Sequence of chain 1.A:
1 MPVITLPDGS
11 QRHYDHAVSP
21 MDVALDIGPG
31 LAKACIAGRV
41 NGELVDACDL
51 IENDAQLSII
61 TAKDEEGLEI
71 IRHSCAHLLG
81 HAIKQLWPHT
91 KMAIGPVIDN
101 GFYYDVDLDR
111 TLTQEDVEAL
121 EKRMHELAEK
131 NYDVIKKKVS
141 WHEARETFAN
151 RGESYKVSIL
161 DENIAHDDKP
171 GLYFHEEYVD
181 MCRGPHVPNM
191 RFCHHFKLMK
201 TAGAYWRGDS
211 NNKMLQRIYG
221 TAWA

Binding-site contacts:
Ligand atom C2 contacts residue MET181 of chain 1.A at 3.6 Å (hydrophobic).
Ligand atom N8 contacts residue GLY95 of chain 1.A at 3.4 Å (h-bond).
Ligand atom N10 contacts residue HIS77 of chain 1.A at 2.8 Å (h-bond).
Ligand atom O1S contacts residue GLY95 of chain 1.A at 3.4 Å.
Ligand atom N6 contacts residue LYS169 of chain 1.A at 3.3 Å (salt-bridge).
Ligand atom N8 contacts residue HIS73 of chain 1.A at 3.1 Å (h-bond).
Ligand atom CB contacts residue HIS77 of chain 1.A at 3.3 Å.
Ligand atom C2 contacts residue GLY171 of chain 1.A at 3.7 Å.
Ligand atom C5 contacts residue ARG183 of chain 1.A at 3.4 Å.
Ligand atom O1S contacts residue PRO96 of chain 1.A at 3.3 Å.
Ligand atom N1 contacts residue GLY171 of chain 1.A at 3.0 Å (h-bond).
Ligand atom C8 contacts residue ARG183 of chain 1.A at 3.6 Å.
Ligand atom OG contacts residue GLY95 of chain 1.A at 2.5 Å (h-bond).
Ligand atom OG contacts residue HIS73 of chain 1.A at 3.3 Å.
Ligand atom OG contacts residue HIS77 of chain 1.A at 3.2 Å.
Ligand atom N10 contacts residue MET181 of chain 1.A at 2.9 Å (h-bond).
Ligand atom CB contacts residue TYR104 of chain 1.A at 3.3 Å (hydrophobic).
Ligand atom O1S contacts residue ILE94 of chain 1.A at 3.3 Å.
Ligand atom N1 contacts residue PRO170 of chain 1.A at 3.4 Å.
Ligand atom CA contacts residue HIS77 of chain 1.A at 3.7 Å.
Ligand atom O3' contacts residue ILE159 of chain 1.A at 3.5 Å.
Ligand atom C2 contacts residue CYS182 of chain 1.A at 3.3 Å (hydrophobic).
Ligand atom N1 contacts residue CYS182 of chain 1.A at 3.5 Å (h-bond).
Ligand atom O9 contacts residue GLY95 of chain 1.A at 2.9 Å (h-bond).
Ligand atom CA contacts residue MET181 of chain 1.A at 3.5 Å (hydrophobic).
Ligand atom N3 contacts residue CYS182 of chain 1.A at 3.6 Å.
Ligand atom C9 contacts residue GLY95 of chain 1.A at 3.5 Å.
Ligand atom N10 contacts residue CYS182 of chain 1.A at 3.2 Å.
Ligand atom CB contacts residue ASP180 of chain 1.A at 3.5 Å.
Ligand atom O9 contacts residue ILE94 of chain 1.A at 3.6 Å.
Ligand atom N9 contacts residue ARG183 of chain 1.A at 3.6 Å.
Ligand atom N7 contacts residue ARG183 of chain 1.A at 3.5 Å.
Ligand atom N10 contacts residue ASP180 of chain 1.A at 3.5 Å (salt-bridge).
Ligand atom OG contacts residue ALA76 of chain 1.A at 3.5 Å.
Ligand atom CB contacts residue GLY95 of chain 1.A at 3.3 Å.
Ligand atom CA contacts residue ASP180 of chain 1.A at 3.3 Å.
Ligand atom O2' contacts residue ILE159 of chain 1.A at 3.4 Å.
Ligand atom S1 contacts residue HIS73 of chain 1.A at 3.7 Å.
Ligand atom O2S contacts residue HIS73 of chain 1.A at 3.1 Å.
Ligand atom C4 contacts residue ARG183 of chain 1.A at 3.5 Å.

A protein and the small-molecule ligand that binds it are described below.
Small molecule (SMILES): Nc1ncnc2c1ncn2[C@@H]1O[C@H](COS(=O)(=O)NC(=O)[C@@H](N)CO)[C@@H](O)[C@H]1O